Binding-site contacts:
Ligand atom C5 contacts residue ASN113 of chain 1.D at 3.7 Å.
Ligand atom C7 contacts residue TRP257 of chain 1.D at 4.1 Å (hydrophobic).
Ligand atom O5 contacts residue TRP257 of chain 1.D at 4.1 Å.
Ligand atom C3 contacts residue ASN113 of chain 1.D at 3.8 Å.
Ligand atom O5 contacts residue ASN113 of chain 1.D at 2.4 Å (h-bond).
Ligand atom C6 contacts residue ALA116 of chain 1.D at 4.4 Å (hydrophobic).
Ligand atom O7 contacts residue ASN113 of chain 1.D at 4.0 Å.
Ligand atom N2 contacts residue TRP257 of chain 1.D at 4.4 Å.
Ligand atom O6 contacts residue ALA116 of chain 1.D at 3.6 Å.
Ligand atom O6 contacts residue SER115 of chain 1.D at 3.8 Å.
Ligand atom O6 contacts residue LEU261 of chain 1.D at 4.2 Å.
Ligand atom C7 contacts residue ASN113 of chain 1.D at 3.6 Å.
Ligand atom O7 contacts residue TRP257 of chain 1.D at 3.2 Å.
Ligand atom C2 contacts residue ASN113 of chain 1.D at 2.4 Å.
Ligand atom C2 contacts residue TRP257 of chain 1.D at 3.9 Å (hydrophobic).
Ligand atom O5 contacts residue ALA116 of chain 1.D at 3.6 Å.
Ligand atom C4 contacts residue ASN113 of chain 1.D at 4.2 Å.
Ligand atom C1 contacts residue ASN113 of chain 1.D at 1.5 Å.
Ligand atom C1 contacts residue TRP257 of chain 1.D at 4.2 Å (hydrophobic).
Ligand atom C1 contacts residue ALA116 of chain 1.D at 4.4 Å (hydrophobic).
Ligand atom C6 contacts residue LEU261 of chain 1.D at 4.2 Å (hydrophobic).
Ligand atom N2 contacts residue ASN113 of chain 1.D at 2.9 Å (h-bond).

Sequence of chain 1.D:
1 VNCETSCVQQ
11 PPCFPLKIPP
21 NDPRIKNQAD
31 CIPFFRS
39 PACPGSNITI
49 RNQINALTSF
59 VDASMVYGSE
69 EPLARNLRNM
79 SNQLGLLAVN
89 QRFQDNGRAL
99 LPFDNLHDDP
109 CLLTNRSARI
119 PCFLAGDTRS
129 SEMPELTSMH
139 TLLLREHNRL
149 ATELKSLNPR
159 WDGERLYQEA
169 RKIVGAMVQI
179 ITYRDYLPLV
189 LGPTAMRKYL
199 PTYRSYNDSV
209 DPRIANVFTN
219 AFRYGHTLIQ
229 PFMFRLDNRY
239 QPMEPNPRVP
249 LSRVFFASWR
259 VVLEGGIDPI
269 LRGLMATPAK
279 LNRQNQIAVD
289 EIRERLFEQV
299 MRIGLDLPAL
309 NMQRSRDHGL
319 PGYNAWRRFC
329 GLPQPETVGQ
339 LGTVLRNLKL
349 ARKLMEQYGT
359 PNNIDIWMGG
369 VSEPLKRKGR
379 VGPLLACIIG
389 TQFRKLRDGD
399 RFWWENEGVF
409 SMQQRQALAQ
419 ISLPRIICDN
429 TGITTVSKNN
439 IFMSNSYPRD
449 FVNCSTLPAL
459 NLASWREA

A small-molecule ligand and the protein it binds are described below.
Small molecule (SMILES): CC(=O)N[C@@H]1[C@@H](O)[C@H](O)[C@@H](CO)O[C@H]1O